Sequence of chain 1.F:
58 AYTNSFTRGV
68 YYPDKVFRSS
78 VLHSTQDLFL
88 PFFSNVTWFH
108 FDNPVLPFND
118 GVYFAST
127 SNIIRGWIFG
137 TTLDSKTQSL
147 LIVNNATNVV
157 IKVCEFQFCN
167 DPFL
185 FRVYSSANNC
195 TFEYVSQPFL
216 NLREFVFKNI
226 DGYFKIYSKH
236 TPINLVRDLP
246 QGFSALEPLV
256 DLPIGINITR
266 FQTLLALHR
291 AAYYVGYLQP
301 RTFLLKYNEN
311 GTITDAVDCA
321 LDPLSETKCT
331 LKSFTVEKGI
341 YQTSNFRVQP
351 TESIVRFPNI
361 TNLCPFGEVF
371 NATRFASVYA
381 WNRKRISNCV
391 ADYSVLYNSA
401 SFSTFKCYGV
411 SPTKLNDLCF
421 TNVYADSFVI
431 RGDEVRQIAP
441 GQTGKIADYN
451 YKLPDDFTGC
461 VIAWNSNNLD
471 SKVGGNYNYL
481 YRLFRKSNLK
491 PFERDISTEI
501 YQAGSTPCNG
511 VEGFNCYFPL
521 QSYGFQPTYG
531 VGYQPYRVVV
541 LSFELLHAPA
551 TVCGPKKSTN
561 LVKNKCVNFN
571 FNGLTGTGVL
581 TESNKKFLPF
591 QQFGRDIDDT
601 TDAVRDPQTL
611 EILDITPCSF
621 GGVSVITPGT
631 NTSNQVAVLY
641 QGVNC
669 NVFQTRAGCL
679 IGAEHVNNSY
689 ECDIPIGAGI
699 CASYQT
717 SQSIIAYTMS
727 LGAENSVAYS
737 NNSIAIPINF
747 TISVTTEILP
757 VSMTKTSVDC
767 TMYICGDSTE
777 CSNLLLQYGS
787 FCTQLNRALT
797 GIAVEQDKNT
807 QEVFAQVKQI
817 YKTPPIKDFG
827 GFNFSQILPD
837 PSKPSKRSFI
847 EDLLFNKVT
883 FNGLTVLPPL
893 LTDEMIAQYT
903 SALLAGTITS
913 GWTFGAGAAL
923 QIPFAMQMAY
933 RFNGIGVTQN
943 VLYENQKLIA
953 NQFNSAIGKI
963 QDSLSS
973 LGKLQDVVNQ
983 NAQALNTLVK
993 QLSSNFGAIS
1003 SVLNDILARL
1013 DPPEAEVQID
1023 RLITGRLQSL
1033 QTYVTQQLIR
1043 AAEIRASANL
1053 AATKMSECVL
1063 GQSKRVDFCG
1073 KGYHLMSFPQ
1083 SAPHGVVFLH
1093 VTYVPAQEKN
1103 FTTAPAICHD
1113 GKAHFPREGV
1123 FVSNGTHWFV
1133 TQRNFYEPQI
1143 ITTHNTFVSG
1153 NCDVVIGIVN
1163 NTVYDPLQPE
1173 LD

Binding-site contacts:
Ligand atom O6 contacts residue ASN310 of chain 1.F at 4.0 Å.
Ligand atom C8 contacts residue ASN308 of chain 1.F at 4.0 Å.
Ligand atom C1 contacts residue ASN310 of chain 1.F at 1.4 Å.
Ligand atom C6 contacts residue ASN310 of chain 1.F at 4.4 Å.
Ligand atom C3 contacts residue ASN310 of chain 1.F at 3.8 Å.
Ligand atom O7 contacts residue ASN310 of chain 1.F at 3.0 Å (h-bond).
Ligand atom C4 contacts residue ASN310 of chain 1.F at 4.2 Å.
Ligand atom O7 contacts residue ASN308 of chain 1.F at 3.9 Å.
Ligand atom N2 contacts residue ASN310 of chain 1.F at 2.9 Å (h-bond).
Ligand atom O5 contacts residue ASN310 of chain 1.F at 2.4 Å (h-bond).
Ligand atom C8 contacts residue ASN310 of chain 1.F at 4.3 Å.
Ligand atom C5 contacts residue ASN310 of chain 1.F at 3.7 Å.
Ligand atom C7 contacts residue ASN308 of chain 1.F at 4.1 Å.
Ligand atom C2 contacts residue ASN310 of chain 1.F at 2.4 Å.
Ligand atom C7 contacts residue ASN310 of chain 1.F at 3.1 Å.

The small molecule below binds the protein below.
Small molecule (SMILES): CC(=O)N[C@@H]1[C@@H](O)[C@H](O)[C@@H](CO)O[C@H]1O